The small molecule below binds the protein below.
Small molecule (SMILES): Nc1ccn([C@H]2C[C@H](O)[C@@H](COP(=O)(O)O)O2)c(=O)n1

Binding-site contacts:
Ligand atom P contacts residue ARG412 of chain 24.A at 2.7 Å.
Ligand atom C4' contacts residue VAL47 of chain 24.A at 4.1 Å (hydrophobic).
Ligand atom C2' contacts residue VAL47 of chain 24.A at 4.3 Å (hydrophobic).
Ligand atom O3' contacts residue VAL47 of chain 24.A at 3.1 Å.
Ligand atom OP1 contacts residue LYS21 of chain 23.C at 3.9 Å.
Ligand atom C3' contacts residue VAL47 of chain 24.A at 4.0 Å (hydrophobic).
Ligand atom C4' contacts residue ASN414 of chain 24.A at 3.0 Å.
Ligand atom OP1 contacts residue ARG412 of chain 24.A at 3.8 Å.
Ligand atom OP2 contacts residue LYS21 of chain 23.C at 2.7 Å (salt-bridge).
Ligand atom OP2 contacts residue ARG412 of chain 24.A at 1.4 Å (salt-bridge).
Ligand atom O3' contacts residue ARG412 of chain 24.A at 4.3 Å.
Ligand atom P contacts residue LYS21 of chain 23.C at 3.4 Å.
Ligand atom C1' contacts residue ASN414 of chain 24.A at 4.1 Å.
Ligand atom O4' contacts residue ASN414 of chain 24.A at 2.9 Å (h-bond).
Ligand atom C5' contacts residue ARG412 of chain 24.A at 3.0 Å.
Ligand atom C3' contacts residue ASN414 of chain 24.A at 4.5 Å.
Ligand atom O5' contacts residue ARG412 of chain 24.A at 3.1 Å (salt-bridge).
Ligand atom C4' contacts residue ARG412 of chain 24.A at 4.3 Å.
Ligand atom OP1 contacts residue ARG18 of chain 23.C at 4.0 Å.
Ligand atom C5' contacts residue ASN414 of chain 24.A at 3.3 Å.
Ligand atom OP2 contacts residue ARG18 of chain 23.C at 3.7 Å.

Sequence of chain 23.C:
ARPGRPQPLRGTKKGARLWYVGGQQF

Sequence of chain 24.A:
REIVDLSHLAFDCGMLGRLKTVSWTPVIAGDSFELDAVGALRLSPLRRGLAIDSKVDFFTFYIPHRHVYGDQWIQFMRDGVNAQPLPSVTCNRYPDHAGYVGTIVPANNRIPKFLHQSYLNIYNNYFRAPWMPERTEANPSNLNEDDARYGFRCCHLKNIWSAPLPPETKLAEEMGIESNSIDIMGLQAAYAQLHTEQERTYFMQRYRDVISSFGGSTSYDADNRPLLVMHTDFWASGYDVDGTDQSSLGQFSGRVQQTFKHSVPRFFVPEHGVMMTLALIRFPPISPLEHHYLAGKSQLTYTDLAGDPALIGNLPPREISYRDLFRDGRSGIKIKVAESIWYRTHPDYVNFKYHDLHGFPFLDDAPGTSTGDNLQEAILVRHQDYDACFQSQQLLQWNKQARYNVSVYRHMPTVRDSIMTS